Sequence of chain 1.C:
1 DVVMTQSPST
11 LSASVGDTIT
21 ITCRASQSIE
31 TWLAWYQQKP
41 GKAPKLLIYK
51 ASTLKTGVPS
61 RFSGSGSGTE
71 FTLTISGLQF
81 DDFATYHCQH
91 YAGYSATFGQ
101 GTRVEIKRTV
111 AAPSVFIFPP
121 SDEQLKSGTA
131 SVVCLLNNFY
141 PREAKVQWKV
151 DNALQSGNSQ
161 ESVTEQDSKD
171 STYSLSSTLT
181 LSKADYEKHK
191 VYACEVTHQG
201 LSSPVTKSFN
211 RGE

Sequence of chain 1.D:
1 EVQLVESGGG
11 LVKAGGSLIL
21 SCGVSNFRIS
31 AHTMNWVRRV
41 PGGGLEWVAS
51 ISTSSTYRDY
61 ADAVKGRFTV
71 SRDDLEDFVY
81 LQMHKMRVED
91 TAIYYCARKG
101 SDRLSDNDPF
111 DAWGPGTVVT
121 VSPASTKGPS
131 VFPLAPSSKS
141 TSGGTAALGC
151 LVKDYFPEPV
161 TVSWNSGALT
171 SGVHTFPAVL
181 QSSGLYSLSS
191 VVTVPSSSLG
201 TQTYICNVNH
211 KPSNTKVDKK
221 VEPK

The small molecule below binds the protein below.
Small molecule (SMILES): OC[C@H]1O[C@H](O[C@@H]2[C@H](O)[C@@H](OC[C@H]3OC[C@@H](O)[C@@H](O[C@H]4O[C@H](CO)[C@@H](O)[C@H](O)[C@@H]4O[C@H]4O[C@H](CO)[C@@H](O)[C@H](O)[C@@H]4O[C@H]4O[C@H](CO)[C@@H](O)[C@H](O)[C@@H]4O)[C@@H]3O)O[C@H](CO[C@H]3O[C@H](CO)[C@@H](O)[C@H](O)[C@@H]3O[C@H]3O[C@H](CO)[C@@H](O)[C@H](O)[C@@H]3O)[C@H]2O)[C@@H](O)[C@@H](O)[C@@H]1O

Binding-site contacts:
Ligand atom O4 contacts residue ASP106 of chain 1.D at 2.9 Å (salt-bridge).
Ligand atom C5 contacts residue ASP106 of chain 1.D at 3.4 Å.
Ligand atom O6 contacts residue THR33 of chain 1.D at 2.6 Å (h-bond).
Ligand atom O4 contacts residue SER105 of chain 1.D at 2.9 Å (h-bond).
Ligand atom O2 contacts residue LYS99 of chain 1.D at 2.7 Å (salt-bridge).
Ligand atom O4 contacts residue ASN107 of chain 1.D at 3.5 Å (h-bond).
Ligand atom O3 contacts residue ALA31 of chain 1.D at 2.8 Å (h-bond).
Ligand atom C1 contacts residue THR33 of chain 1.D at 3.8 Å.
Ligand atom O3 contacts residue LEU104 of chain 1.D at 3.6 Å.
Ligand atom C1 contacts residue ALA31 of chain 1.D at 3.1 Å (hydrophobic).
Ligand atom O4 contacts residue ASP106 of chain 1.D at 2.8 Å (salt-bridge).
Ligand atom O4 contacts residue LYS99 of chain 1.D at 3.7 Å.
Ligand atom O3 contacts residue LYS99 of chain 1.D at 3.1 Å (salt-bridge).
Ligand atom C6 contacts residue SER105 of chain 1.D at 3.6 Å.
Ligand atom C3 contacts residue SER105 of chain 1.D at 3.4 Å.
Ligand atom O3 contacts residue GLY100 of chain 1.D at 3.2 Å.
Ligand atom C4 contacts residue ASP106 of chain 1.D at 3.4 Å.
Ligand atom O6 contacts residue GLY93 of chain 1.C at 2.9 Å (h-bond).
Ligand atom C2 contacts residue THR33 of chain 1.D at 3.7 Å.
Ligand atom C4 contacts residue SER105 of chain 1.D at 3.4 Å.
Ligand atom O6 contacts residue ASP106 of chain 1.D at 2.5 Å (salt-bridge).
Ligand atom C3 contacts residue TYR94 of chain 1.C at 3.5 Å (hydrophobic).
Ligand atom O3 contacts residue ASP108 of chain 1.D at 2.5 Å (salt-bridge).
Ligand atom C6 contacts residue GLY93 of chain 1.C at 3.6 Å.
Ligand atom O4 contacts residue ASP108 of chain 1.D at 3.0 Å (salt-bridge).
Ligand atom C2 contacts residue LYS99 of chain 1.D at 3.6 Å.
Ligand atom C3 contacts residue ASP106 of chain 1.D at 3.4 Å.
Ligand atom C3 contacts residue ASP108 of chain 1.D at 3.3 Å.
Ligand atom O5 contacts residue SER105 of chain 1.D at 3.6 Å (h-bond).
Ligand atom O6 contacts residue SER105 of chain 1.D at 3.5 Å.
Ligand atom O6 contacts residue LYS99 of chain 1.D at 3.5 Å.
Ligand atom O2 contacts residue ALA31 of chain 1.D at 3.2 Å (h-bond).
Ligand atom C5 contacts residue SER105 of chain 1.D at 3.4 Å.
Ligand atom O2 contacts residue THR33 of chain 1.D at 2.7 Å (h-bond).
Ligand atom C6 contacts residue ASP106 of chain 1.D at 3.2 Å.
Ligand atom O5 contacts residue ASP106 of chain 1.D at 3.5 Å (salt-bridge).
Ligand atom O3 contacts residue TYR94 of chain 1.C at 2.7 Å (h-bond).
Ligand atom O5 contacts residue THR33 of chain 1.D at 3.2 Å (h-bond).
Ligand atom C2 contacts residue ALA31 of chain 1.D at 3.2 Å (hydrophobic).
Ligand atom O2 contacts residue HIS32 of chain 1.D at 3.2 Å.